Sequence of chain 1.P:
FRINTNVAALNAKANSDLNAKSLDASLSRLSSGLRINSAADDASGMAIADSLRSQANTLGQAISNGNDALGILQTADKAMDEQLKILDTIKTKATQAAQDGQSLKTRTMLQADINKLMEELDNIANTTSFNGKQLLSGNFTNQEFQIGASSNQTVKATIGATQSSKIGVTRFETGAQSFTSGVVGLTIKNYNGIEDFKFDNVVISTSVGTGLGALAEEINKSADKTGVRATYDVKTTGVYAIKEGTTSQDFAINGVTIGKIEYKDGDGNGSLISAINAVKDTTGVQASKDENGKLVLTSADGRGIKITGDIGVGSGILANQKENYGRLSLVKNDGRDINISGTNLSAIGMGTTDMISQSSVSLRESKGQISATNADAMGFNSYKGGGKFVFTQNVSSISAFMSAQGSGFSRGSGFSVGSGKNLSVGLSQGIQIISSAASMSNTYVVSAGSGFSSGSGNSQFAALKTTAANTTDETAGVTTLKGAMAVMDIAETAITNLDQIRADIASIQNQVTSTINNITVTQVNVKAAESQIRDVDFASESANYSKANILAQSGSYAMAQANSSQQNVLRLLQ

The protein below binds the small molecule below.
Small molecule (SMILES): C[C@H](O)[C@H](N)[C@@H]1O[C@](O)(C(=O)O)C[C@H](O)[C@@H]1N

Binding-site contacts:
Ligand atom O1A contacts residue GLN431 of chain 1.P at 4.4 Å.
Ligand atom C2 contacts residue GLN431 of chain 1.P at 3.9 Å.
Ligand atom C1 contacts residue SER430 of chain 1.P at 2.0 Å.
Ligand atom C4 contacts residue SER430 of chain 1.P at 3.4 Å.
Ligand atom C5 contacts residue SER430 of chain 1.P at 4.0 Å.
Ligand atom C3 contacts residue SER430 of chain 1.P at 2.6 Å.
Ligand atom C3 contacts residue GLN431 of chain 1.P at 3.8 Å.
Ligand atom C1 contacts residue GLN431 of chain 1.P at 3.4 Å.
Ligand atom C6 contacts residue SER430 of chain 1.P at 3.4 Å.
Ligand atom O1A contacts residue SER430 of chain 1.P at 2.9 Å (h-bond).
Ligand atom C9 contacts residue P8E1 of chain 1.ZJ at 3.8 Å.
Ligand atom C2 contacts residue SER430 of chain 1.P at 1.5 Å.
Ligand atom C8 contacts residue P8E1 of chain 1.ZJ at 4.5 Å.
Ligand atom O1B contacts residue GLN431 of chain 1.P at 2.3 Å (h-bond).
Ligand atom O8 contacts residue SER430 of chain 1.P at 3.9 Å.
Ligand atom O1B contacts residue SER430 of chain 1.P at 2.6 Å (h-bond).
Ligand atom O6 contacts residue SER430 of chain 1.P at 2.6 Å (h-bond).